Binding-site contacts:
Ligand atom C10 contacts residue TYR145 of chain 53.A at 3.6 Å (hydrophobic).
Ligand atom O1A contacts residue ALA146 of chain 53.A at 3.2 Å.
Ligand atom O9 contacts residue ALA146 of chain 53.A at 3.3 Å.
Ligand atom O1B contacts residue ALA146 of chain 53.A at 4.3 Å.
Ligand atom C8 contacts residue ALA146 of chain 53.A at 4.4 Å (hydrophobic).
Ligand atom N5 contacts residue TYR145 of chain 53.A at 2.6 Å (h-bond).
Ligand atom C10 contacts residue TYR250 of chain 52.A at 2.8 Å (hydrophobic).
Ligand atom O1A contacts residue SER147 of chain 53.A at 3.1 Å (h-bond).
Ligand atom C4 contacts residue TYR145 of chain 53.A at 3.6 Å (hydrophobic).
Ligand atom C6 contacts residue TYR145 of chain 53.A at 3.4 Å (hydrophobic).
Ligand atom O10 contacts residue ASN96 of chain 52.A at 4.2 Å.
Ligand atom C8 contacts residue TYR145 of chain 53.A at 4.2 Å (hydrophobic).
Ligand atom O10 contacts residue TYR250 of chain 52.A at 2.2 Å (h-bond).
Ligand atom C1 contacts residue PRO252 of chain 52.A at 4.1 Å (hydrophobic).
Ligand atom C3 contacts residue PRO252 of chain 52.A at 4.4 Å (hydrophobic).
Ligand atom C11 contacts residue ARG143 of chain 53.A at 3.9 Å.
Ligand atom C4 contacts residue TYR250 of chain 52.A at 4.2 Å (hydrophobic).
Ligand atom C6 contacts residue ALA146 of chain 53.A at 4.3 Å (hydrophobic).
Ligand atom O4 contacts residue PRO252 of chain 52.A at 4.0 Å.
Ligand atom C9 contacts residue ALA146 of chain 53.A at 4.4 Å (hydrophobic).
Ligand atom O4 contacts residue TYR145 of chain 53.A at 4.2 Å.
Ligand atom C11 contacts residue TYR145 of chain 53.A at 3.7 Å (hydrophobic).
Ligand atom C7 contacts residue TYR145 of chain 53.A at 3.9 Å (hydrophobic).
Ligand atom O8 contacts residue TYR145 of chain 53.A at 4.2 Å.
Ligand atom C1 contacts residue ALA146 of chain 53.A at 4.0 Å (hydrophobic).
Ligand atom O1B contacts residue PRO252 of chain 52.A at 3.4 Å.
Ligand atom C11 contacts residue TYR250 of chain 52.A at 3.0 Å (hydrophobic).
Ligand atom C1 contacts residue SER147 of chain 53.A at 3.6 Å.
Ligand atom C5 contacts residue TYR145 of chain 53.A at 3.3 Å (hydrophobic).
Ligand atom O4 contacts residue ASN251 of chain 52.A at 4.3 Å.
Ligand atom O4 contacts residue TYR250 of chain 52.A at 3.0 Å.
Ligand atom C4 contacts residue PRO252 of chain 52.A at 4.3 Å (hydrophobic).
Ligand atom O1B contacts residue SER147 of chain 53.A at 2.7 Å (h-bond).
Ligand atom C5 contacts residue TYR250 of chain 52.A at 4.3 Å (hydrophobic).
Ligand atom N5 contacts residue TYR250 of chain 52.A at 3.8 Å.

Sequence of chain 53.A:
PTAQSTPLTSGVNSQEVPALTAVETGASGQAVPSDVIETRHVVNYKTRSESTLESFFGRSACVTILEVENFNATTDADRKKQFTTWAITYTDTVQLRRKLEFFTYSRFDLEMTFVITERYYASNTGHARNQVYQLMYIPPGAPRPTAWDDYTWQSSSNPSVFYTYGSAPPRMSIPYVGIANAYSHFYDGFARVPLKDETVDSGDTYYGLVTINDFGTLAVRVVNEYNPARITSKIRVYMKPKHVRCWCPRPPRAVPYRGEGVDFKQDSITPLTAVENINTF

Sequence of chain 52.A:
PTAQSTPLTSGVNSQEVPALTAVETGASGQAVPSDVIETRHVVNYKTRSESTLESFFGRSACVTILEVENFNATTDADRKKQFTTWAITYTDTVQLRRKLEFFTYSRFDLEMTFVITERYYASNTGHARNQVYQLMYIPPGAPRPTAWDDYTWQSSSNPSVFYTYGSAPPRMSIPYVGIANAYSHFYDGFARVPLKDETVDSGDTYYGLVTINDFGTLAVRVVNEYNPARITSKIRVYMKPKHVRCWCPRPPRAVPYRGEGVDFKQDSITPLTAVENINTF

This protein binds this small molecule.
Small molecule (SMILES): CC(=O)N[C@H]1[C@H]([C@H](O)[C@H](O)CO)O[C@@](O)(C(=O)O)C[C@@H]1O